A small-molecule ligand and the protein it binds are described below.
Small molecule (SMILES): CC(=O)N[C@@H]1[C@@H](O)[C@H](O)[C@@H](CO)O[C@H]1O

Sequence of chain 3.A:
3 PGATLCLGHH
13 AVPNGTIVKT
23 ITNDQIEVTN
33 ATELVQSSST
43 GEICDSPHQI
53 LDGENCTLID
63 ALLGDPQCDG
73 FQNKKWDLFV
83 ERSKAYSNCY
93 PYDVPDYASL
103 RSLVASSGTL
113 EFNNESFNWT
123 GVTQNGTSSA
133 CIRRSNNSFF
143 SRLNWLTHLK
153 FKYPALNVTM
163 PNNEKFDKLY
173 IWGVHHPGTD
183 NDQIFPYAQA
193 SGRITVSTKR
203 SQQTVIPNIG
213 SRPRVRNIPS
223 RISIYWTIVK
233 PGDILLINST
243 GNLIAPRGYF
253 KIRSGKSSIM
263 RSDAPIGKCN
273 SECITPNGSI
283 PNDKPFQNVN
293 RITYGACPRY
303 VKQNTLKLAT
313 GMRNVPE

Binding-site contacts:
Ligand atom C1 contacts residue ASN57 of chain 3.A at 1.4 Å.
Ligand atom C7 contacts residue ASN57 of chain 3.A at 3.2 Å.
Ligand atom O5 contacts residue ASN57 of chain 3.A at 2.3 Å (h-bond).
Ligand atom O7 contacts residue ASN57 of chain 3.A at 3.3 Å (h-bond).
Ligand atom C6 contacts residue TYR88 of chain 3.A at 4.3 Å (hydrophobic).
Ligand atom C3 contacts residue ASN57 of chain 3.A at 3.8 Å.
Ligand atom O5 contacts residue TYR88 of chain 3.A at 3.4 Å (h-bond).
Ligand atom O6 contacts residue TYR88 of chain 3.A at 3.6 Å (h-bond).
Ligand atom C8 contacts residue ASN57 of chain 3.A at 4.4 Å.
Ligand atom C1 contacts residue TYR88 of chain 3.A at 4.3 Å (hydrophobic).
Ligand atom C4 contacts residue ASN57 of chain 3.A at 4.2 Å.
Ligand atom C2 contacts residue ASN57 of chain 3.A at 2.5 Å.
Ligand atom C5 contacts residue TYR88 of chain 3.A at 4.4 Å (hydrophobic).
Ligand atom N2 contacts residue ASN57 of chain 3.A at 2.9 Å (h-bond).
Ligand atom C5 contacts residue ASN57 of chain 3.A at 3.6 Å.
Ligand atom C8 contacts residue GLU56 of chain 3.A at 3.4 Å.